A small-molecule ligand and the protein it binds are described below.
Small molecule (SMILES): Cc1cn([C@H]2C[C@H](O[P](=O)(O)OC[C@H]3O[C@@H](n4cnc5c(N)ncnc54)C[C@@H]3O[P](=O)(O)OC[C@H]3O[C@@H](n4ccc(N)nc4=O)C[C@@H]3O)[C@@H](CO[P](=O)(O)O[C@H]3C[C@H](n4cnc5c(=O)nc(N)[nH]c54)O[C@@H]3CO[P](=O)(O)O[C@H]3C[C@H](n4cnc5c(N)ncnc54)O[C@@H]3CO[P](=O)(O)O[C@H]3C[C@H](n4ccc(N)nc4=O)O[C@@H]3CO)O2)c(=O)[nH]c1=O

Binding-site contacts:
Ligand atom O3' contacts residue ASP255 of chain 1.A at 2.7 Å (salt-bridge).
Ligand atom O3' contacts residue ALA115 of chain 1.A at 3.7 Å.
Ligand atom OP2 contacts residue LYS118 of chain 1.A at 3.0 Å (salt-bridge).
Ligand atom OP2 contacts residue NA1 of chain 1.F at 3.7 Å.
Ligand atom O3' contacts residue TRP113 of chain 1.A at 3.3 Å (h-bond).
Ligand atom C5' contacts residue GLY116 of chain 1.A at 3.5 Å.
Ligand atom P contacts residue NA1 of chain 1.F at 3.4 Å.
Ligand atom OP1 contacts residue GLY116 of chain 1.A at 2.8 Å (h-bond).
Ligand atom O5' contacts residue GLY116 of chain 1.A at 3.4 Å (h-bond).
Ligand atom C5' contacts residue ASP255 of chain 1.A at 3.6 Å.
Ligand atom C3' contacts residue DUP1 of chain 1.M at 3.4 Å.
Ligand atom O3' contacts residue MG1 of chain 1.G at 2.5 Å.
Ligand atom OP2 contacts residue THR117 of chain 1.A at 3.5 Å (h-bond).
Ligand atom C2' contacts residue TYR270 of chain 1.A at 3.6 Å (hydrophobic).
Ligand atom O2 contacts residue TYR270 of chain 1.A at 2.7 Å (h-bond).
Ligand atom OP1 contacts residue THR119 of chain 1.A at 2.6 Å (h-bond).
Ligand atom C4 contacts residue DUP1 of chain 1.M at 3.0 Å.
Ligand atom C3' contacts residue ASP255 of chain 1.A at 3.5 Å.
Ligand atom C1' contacts residue TYR270 of chain 1.A at 3.5 Å (hydrophobic).
Ligand atom OP1 contacts residue ARG253 of chain 1.A at 2.9 Å (salt-bridge).
Ligand atom C4' contacts residue TRP113 of chain 1.A at 3.5 Å (hydrophobic).
Ligand atom C5 contacts residue DUP1 of chain 1.M at 3.3 Å.
Ligand atom O3' contacts residue DUP1 of chain 1.M at 3.3 Å (h-bond).
Ligand atom C4' contacts residue ASP255 of chain 1.A at 3.6 Å.
Ligand atom OP1 contacts residue GLY114 of chain 1.A at 2.8 Å (h-bond).
Ligand atom OP2 contacts residue GLY116 of chain 1.A at 3.7 Å.
Ligand atom C5' contacts residue GLY114 of chain 1.A at 3.4 Å.
Ligand atom C6 contacts residue DUP1 of chain 1.M at 3.6 Å.
Ligand atom O3' contacts residue GLY114 of chain 1.A at 3.4 Å.
Ligand atom OP1 contacts residue NA1 of chain 1.F at 2.4 Å (h-bond).
Ligand atom N3 contacts residue DUP1 of chain 1.M at 3.5 Å.
Ligand atom C4' contacts residue GLY114 of chain 1.A at 3.6 Å.
Ligand atom P contacts residue GLY116 of chain 1.A at 3.6 Å.
Ligand atom C3' contacts residue MG1 of chain 1.G at 3.4 Å.
Ligand atom OP1 contacts residue TRP113 of chain 1.A at 3.0 Å (h-bond).
Ligand atom OP1 contacts residue ALA115 of chain 1.A at 3.4 Å (h-bond).
Ligand atom N4 contacts residue DUP1 of chain 1.M at 3.0 Å (h-bond).
Ligand atom O3' contacts residue ASP200 of chain 1.A at 3.3 Å (salt-bridge).
Ligand atom C2' contacts residue DUP1 of chain 1.M at 3.4 Å.
Ligand atom OP1 contacts residue ILE112 of chain 1.A at 3.5 Å (h-bond).

Sequence of chain 1.A:
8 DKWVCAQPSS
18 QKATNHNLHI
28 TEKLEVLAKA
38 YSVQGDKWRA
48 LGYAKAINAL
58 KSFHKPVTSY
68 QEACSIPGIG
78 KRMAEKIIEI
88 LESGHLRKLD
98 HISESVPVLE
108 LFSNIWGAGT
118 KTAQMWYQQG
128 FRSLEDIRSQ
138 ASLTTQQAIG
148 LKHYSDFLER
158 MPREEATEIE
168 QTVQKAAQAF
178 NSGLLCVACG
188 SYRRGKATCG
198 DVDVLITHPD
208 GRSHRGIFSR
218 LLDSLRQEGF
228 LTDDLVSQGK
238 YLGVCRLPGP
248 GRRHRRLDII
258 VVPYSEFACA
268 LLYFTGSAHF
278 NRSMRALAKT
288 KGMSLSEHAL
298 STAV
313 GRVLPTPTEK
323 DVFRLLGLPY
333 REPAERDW